Sequence of chain 1.C:
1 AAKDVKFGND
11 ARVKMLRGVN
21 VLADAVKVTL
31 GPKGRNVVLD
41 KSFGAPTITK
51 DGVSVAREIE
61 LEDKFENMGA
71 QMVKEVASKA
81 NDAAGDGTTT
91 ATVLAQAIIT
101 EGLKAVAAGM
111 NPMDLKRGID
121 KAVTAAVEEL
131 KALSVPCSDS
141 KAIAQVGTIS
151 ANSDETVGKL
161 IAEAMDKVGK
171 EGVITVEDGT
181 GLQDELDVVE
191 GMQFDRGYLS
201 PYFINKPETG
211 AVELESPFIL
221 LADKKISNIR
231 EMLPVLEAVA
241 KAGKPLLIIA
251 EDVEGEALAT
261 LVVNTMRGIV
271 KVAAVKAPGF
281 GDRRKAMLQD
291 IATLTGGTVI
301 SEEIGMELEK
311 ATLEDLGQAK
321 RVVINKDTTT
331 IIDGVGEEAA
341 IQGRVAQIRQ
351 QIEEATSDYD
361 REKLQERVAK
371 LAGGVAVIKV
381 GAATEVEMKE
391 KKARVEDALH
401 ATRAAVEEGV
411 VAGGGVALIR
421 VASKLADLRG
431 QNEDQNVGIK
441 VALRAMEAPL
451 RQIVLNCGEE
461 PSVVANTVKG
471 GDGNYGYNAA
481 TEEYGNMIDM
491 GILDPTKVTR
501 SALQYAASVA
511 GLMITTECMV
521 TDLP

This protein binds this small molecule.
Small molecule (SMILES): Nc1ncnc2c1ncn2[C@@H]1O[C@H](COP(=O)(O)OP(=O)(O)OP(O)(O)=S)[C@@H](O)[C@H]1O

Binding-site contacts:
Ligand atom S1G contacts residue THR88 of chain 1.C at 3.2 Å (h-bond).
Ligand atom C6 contacts residue ASN478 of chain 1.C at 3.6 Å.
Ligand atom O3G contacts residue THR89 of chain 1.C at 3.4 Å (h-bond).
Ligand atom C2 contacts residue TYR477 of chain 1.C at 3.4 Å (hydrophobic).
Ligand atom C3' contacts residue ASP494 of chain 1.C at 3.2 Å.
Ligand atom O1A contacts residue GLY31 of chain 1.C at 3.4 Å (h-bond).
Ligand atom O3G contacts residue GLY52 of chain 1.C at 3.5 Å (h-bond).
Ligand atom C2 contacts residue ALA479 of chain 1.C at 3.4 Å (hydrophobic).
Ligand atom O1B contacts residue MG1 of chain 1.EA at 2.2 Å.
Ligand atom O1B contacts residue GLY87 of chain 1.C at 3.2 Å (h-bond).
Ligand atom O2' contacts residue GLY413 of chain 1.C at 3.4 Å.
Ligand atom O5' contacts residue GLY31 of chain 1.C at 3.5 Å (h-bond).
Ligand atom O3B contacts residue THR89 of chain 1.C at 3.2 Å (h-bond).
Ligand atom O3A contacts residue THR89 of chain 1.C at 3.6 Å (h-bond).
Ligand atom N6 contacts residue ALA480 of chain 1.C at 3.5 Å.
Ligand atom O3B contacts residue THR88 of chain 1.C at 3.3 Å (h-bond).
Ligand atom N6 contacts residue ILE492 of chain 1.C at 3.5 Å.
Ligand atom N1 contacts residue ALA479 of chain 1.C at 2.7 Å (h-bond).
Ligand atom O2B contacts residue GLY87 of chain 1.C at 3.2 Å.
Ligand atom PA contacts residue MG1 of chain 1.EA at 3.4 Å.
Ligand atom O2G contacts residue MG1 of chain 1.EA at 2.1 Å.
Ligand atom O2' contacts residue GLY414 of chain 1.C at 2.5 Å (h-bond).
Ligand atom O1A contacts residue TL1 of chain 1.CA at 3.0 Å.
Ligand atom C5 contacts residue PRO32 of chain 1.C at 3.6 Å (hydrophobic).
Ligand atom O1B contacts residue ASP86 of chain 1.C at 2.8 Å (salt-bridge).
Ligand atom O2A contacts residue MG1 of chain 1.EA at 2.1 Å.
Ligand atom C2' contacts residue ASP494 of chain 1.C at 3.3 Å.
Ligand atom O1A contacts residue THR29 of chain 1.C at 3.5 Å (h-bond).
Ligand atom O2' contacts residue ASP494 of chain 1.C at 2.9 Å (salt-bridge).
Ligand atom PB contacts residue MG1 of chain 1.EA at 3.3 Å.
Ligand atom S1G contacts residue ASP51 of chain 1.C at 3.4 Å (salt-bridge).
Ligand atom O2B contacts residue THR89 of chain 1.C at 3.0 Å (h-bond).
Ligand atom O2B contacts residue THR90 of chain 1.C at 2.7 Å (h-bond).
Ligand atom PG contacts residue MG1 of chain 1.EA at 3.4 Å.
Ligand atom N6 contacts residue ASN478 of chain 1.C at 2.8 Å (h-bond).
Ligand atom O3' contacts residue ASP494 of chain 1.C at 2.8 Å (salt-bridge).
Ligand atom O2B contacts residue THR88 of chain 1.C at 3.3 Å (h-bond).
Ligand atom C6 contacts residue ILE492 of chain 1.C at 3.6 Å (hydrophobic).
Ligand atom O3G contacts residue TL1 of chain 1.CA at 2.8 Å.
Ligand atom N1 contacts residue ASN478 of chain 1.C at 3.5 Å.